Sequence of chain 1.A:
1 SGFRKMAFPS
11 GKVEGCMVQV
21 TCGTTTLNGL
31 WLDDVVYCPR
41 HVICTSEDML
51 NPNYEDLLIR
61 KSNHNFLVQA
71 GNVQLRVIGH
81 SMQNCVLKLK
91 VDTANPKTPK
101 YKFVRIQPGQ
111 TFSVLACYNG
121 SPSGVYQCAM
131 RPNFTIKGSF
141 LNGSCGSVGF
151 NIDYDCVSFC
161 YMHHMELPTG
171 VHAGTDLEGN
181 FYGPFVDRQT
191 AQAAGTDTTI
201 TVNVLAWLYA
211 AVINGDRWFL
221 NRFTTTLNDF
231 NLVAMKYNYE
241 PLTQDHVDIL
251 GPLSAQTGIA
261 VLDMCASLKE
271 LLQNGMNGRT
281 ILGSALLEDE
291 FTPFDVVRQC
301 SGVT

The protein below binds the small molecule below.
Small molecule (SMILES): CN(C)c1ccc(N(Cc2cscn2)C(=O)Cn2nnc3ccccc32)cc1

Binding-site contacts:
Ligand atom C contacts residue THR25 of chain 2.A at 3.6 Å.
Ligand atom C contacts residue CYS44 of chain 2.A at 3.2 Å (hydrophobic).
Ligand atom N5 contacts residue GLU166 of chain 2.A at 3.8 Å.
Ligand atom C11 contacts residue GLU166 of chain 2.A at 3.3 Å.
Ligand atom C15 contacts residue LEU141 of chain 2.A at 3.6 Å (hydrophobic).
Ligand atom N contacts residue MET49 of chain 2.A at 3.9 Å.
Ligand atom S contacts residue GLN189 of chain 2.A at 3.5 Å.
Ligand atom N4 contacts residue GLU166 of chain 2.A at 3.7 Å.
Ligand atom C15 contacts residue ASN142 of chain 2.A at 3.9 Å.
Ligand atom C16 contacts residue PHE140 of chain 2.A at 3.7 Å (hydrophobic).
Ligand atom C4 contacts residue HIS41 of chain 2.A at 3.8 Å.
Ligand atom C contacts residue HIS41 of chain 2.A at 3.2 Å.
Ligand atom N2 contacts residue GLU166 of chain 2.A at 3.1 Å (salt-bridge).
Ligand atom C10 contacts residue GLN189 of chain 2.A at 3.8 Å.
Ligand atom C3 contacts residue MET49 of chain 2.A at 3.6 Å (hydrophobic).
Ligand atom C15 contacts residue PHE140 of chain 2.A at 3.2 Å (hydrophobic).
Ligand atom O contacts residue MET165 of chain 2.A at 3.5 Å.
Ligand atom C16 contacts residue LEU141 of chain 2.A at 3.6 Å (hydrophobic).
Ligand atom C16 contacts residue ASN142 of chain 2.A at 3.5 Å.
Ligand atom C1 contacts residue SER46 of chain 2.A at 3.8 Å.
Ligand atom C18 contacts residue ASN142 of chain 2.A at 3.8 Å.
Ligand atom O contacts residue GLU166 of chain 2.A at 2.9 Å (salt-bridge).
Ligand atom C10 contacts residue MET165 of chain 2.A at 3.7 Å (hydrophobic).
Ligand atom C3 contacts residue HIS41 of chain 2.A at 3.4 Å.
Ligand atom N4 contacts residue HIS164 of chain 2.A at 3.9 Å.
Ligand atom S contacts residue MET165 of chain 2.A at 3.0 Å.
Ligand atom N4 contacts residue HIS163 of chain 2.A at 3.2 Å (h-bond).
Ligand atom C15 contacts residue GLU166 of chain 2.A at 3.5 Å.
Ligand atom N4 contacts residue MET165 of chain 2.A at 3.6 Å.
Ligand atom N4 contacts residue CYS145 of chain 2.A at 3.4 Å (h-bond).
Ligand atom S contacts residue ARG188 of chain 2.A at 3.0 Å (salt-bridge).
Ligand atom C13 contacts residue CYS145 of chain 2.A at 3.6 Å (hydrophobic).
Ligand atom N5 contacts residue HIS163 of chain 2.A at 2.9 Å (h-bond).
Ligand atom N3 contacts residue CYS145 of chain 2.A at 3.7 Å.
Ligand atom C14 contacts residue GLU166 of chain 2.A at 3.7 Å.
Ligand atom C17 contacts residue ASN142 of chain 2.A at 3.6 Å.
Ligand atom C2 contacts residue MET49 of chain 2.A at 3.6 Å (hydrophobic).
Ligand atom C13 contacts residue HIS164 of chain 2.A at 3.9 Å.
Ligand atom C16 contacts residue GLU166 of chain 2.A at 3.9 Å.
Ligand atom N5 contacts residue SER144 of chain 2.A at 3.9 Å.

Sequence of chain 2.A:
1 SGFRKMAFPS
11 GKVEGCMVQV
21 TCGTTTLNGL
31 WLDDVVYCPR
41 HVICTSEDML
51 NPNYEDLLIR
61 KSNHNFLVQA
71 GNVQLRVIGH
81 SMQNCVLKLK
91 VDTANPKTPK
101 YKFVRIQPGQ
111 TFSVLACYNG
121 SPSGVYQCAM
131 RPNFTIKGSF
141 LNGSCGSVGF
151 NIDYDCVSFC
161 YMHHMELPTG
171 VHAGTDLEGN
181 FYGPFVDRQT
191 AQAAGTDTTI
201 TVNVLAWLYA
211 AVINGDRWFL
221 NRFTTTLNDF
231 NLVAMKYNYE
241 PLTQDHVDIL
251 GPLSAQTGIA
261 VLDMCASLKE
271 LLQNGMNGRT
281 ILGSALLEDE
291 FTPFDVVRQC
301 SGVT